Binding-site contacts:
Ligand atom P1 contacts residue ARG405 of chain 1.G at 3.6 Å.
Ligand atom O2 contacts residue LEU347 of chain 1.G at 3.5 Å.
Ligand atom O4P contacts residue THR348 of chain 1.G at 3.6 Å (h-bond).
Ligand atom C5 contacts residue GLY434 of chain 1.G at 3.3 Å.
Ligand atom O1P contacts residue GLY434 of chain 1.G at 2.9 Å (h-bond).
Ligand atom O4 contacts residue THR438 of chain 1.G at 3.4 Å (h-bond).
Ligand atom O3P contacts residue ARG405 of chain 1.G at 3.0 Å (salt-bridge).
Ligand atom O2P contacts residue ARG405 of chain 1.G at 2.4 Å (salt-bridge).
Ligand atom C6 contacts residue THR438 of chain 1.G at 3.4 Å.
Ligand atom O6P contacts residue SER353 of chain 1.G at 3.7 Å.
Ligand atom O4P contacts residue THR350 of chain 1.G at 2.8 Å (h-bond).
Ligand atom P2 contacts residue SER353 of chain 1.G at 3.6 Å.
Ligand atom C4 contacts residue GLY434 of chain 1.G at 3.2 Å.
Ligand atom O3P contacts residue TRP398 of chain 1.G at 2.6 Å (h-bond).
Ligand atom C3 contacts residue GLY434 of chain 1.G at 3.4 Å.
Ligand atom O3 contacts residue GLY430 of chain 1.G at 3.1 Å.
Ligand atom O3 contacts residue TRP398 of chain 1.G at 3.8 Å.
Ligand atom O3 contacts residue ARG432 of chain 1.G at 2.7 Å (salt-bridge).
Ligand atom O6P contacts residue GLY436 of chain 1.G at 2.9 Å (h-bond).
Ligand atom O6 contacts residue THR348 of chain 1.G at 3.7 Å.
Ligand atom O4P contacts residue THR349 of chain 1.G at 3.1 Å (h-bond).
Ligand atom P2 contacts residue THR349 of chain 1.G at 3.7 Å.
Ligand atom P1 contacts residue GLY434 of chain 1.G at 3.7 Å.
Ligand atom O5P contacts residue SER353 of chain 1.G at 2.5 Å (h-bond).
Ligand atom O6 contacts residue THR349 of chain 1.G at 3.3 Å (h-bond).
Ligand atom C6 contacts residue LEU347 of chain 1.G at 3.7 Å (hydrophobic).
Ligand atom C4 contacts residue THR438 of chain 1.G at 3.8 Å.
Ligand atom O4 contacts residue GLY436 of chain 1.G at 3.6 Å.
Ligand atom O4 contacts residue GLY434 of chain 1.G at 2.5 Å (h-bond).
Ligand atom P2 contacts residue SER435 of chain 1.G at 3.6 Å.
Ligand atom O6P contacts residue SER435 of chain 1.G at 3.1 Å (h-bond).
Ligand atom O2 contacts residue GLY430 of chain 1.G at 3.5 Å (h-bond).
Ligand atom C3 contacts residue ARG432 of chain 1.G at 3.4 Å.
Ligand atom O1 contacts residue GLY434 of chain 1.G at 3.4 Å (h-bond).
Ligand atom O5P contacts residue ARG352 of chain 1.G at 3.7 Å.
Ligand atom O4P contacts residue SER435 of chain 1.G at 3.2 Å (h-bond).
Ligand atom C6 contacts residue SER353 of chain 1.G at 3.7 Å.
Ligand atom O4 contacts residue TYR437 of chain 1.G at 2.8 Å (h-bond).
Ligand atom O5P contacts residue THR348 of chain 1.G at 2.6 Å (h-bond).
Ligand atom P2 contacts residue THR348 of chain 1.G at 3.6 Å.

Sequence of chain 1.G:
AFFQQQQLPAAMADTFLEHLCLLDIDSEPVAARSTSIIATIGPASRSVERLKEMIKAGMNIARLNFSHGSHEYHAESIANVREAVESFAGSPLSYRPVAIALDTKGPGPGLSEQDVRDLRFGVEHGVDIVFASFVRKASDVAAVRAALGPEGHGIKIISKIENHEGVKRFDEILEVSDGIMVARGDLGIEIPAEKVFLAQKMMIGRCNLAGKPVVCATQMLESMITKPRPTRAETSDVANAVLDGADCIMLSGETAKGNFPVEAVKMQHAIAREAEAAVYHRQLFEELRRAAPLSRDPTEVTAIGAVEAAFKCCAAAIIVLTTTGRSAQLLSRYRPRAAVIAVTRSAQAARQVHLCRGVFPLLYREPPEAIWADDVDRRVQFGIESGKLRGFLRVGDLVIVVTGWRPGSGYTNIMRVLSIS

A protein and the small-molecule ligand that binds it are described below.
Small molecule (SMILES): O=P(O)(O)OC[C@H]1O[C@](O)(COP(=O)(O)O)[C@@H](O)[C@@H]1O